Sequence of chain 1.E:
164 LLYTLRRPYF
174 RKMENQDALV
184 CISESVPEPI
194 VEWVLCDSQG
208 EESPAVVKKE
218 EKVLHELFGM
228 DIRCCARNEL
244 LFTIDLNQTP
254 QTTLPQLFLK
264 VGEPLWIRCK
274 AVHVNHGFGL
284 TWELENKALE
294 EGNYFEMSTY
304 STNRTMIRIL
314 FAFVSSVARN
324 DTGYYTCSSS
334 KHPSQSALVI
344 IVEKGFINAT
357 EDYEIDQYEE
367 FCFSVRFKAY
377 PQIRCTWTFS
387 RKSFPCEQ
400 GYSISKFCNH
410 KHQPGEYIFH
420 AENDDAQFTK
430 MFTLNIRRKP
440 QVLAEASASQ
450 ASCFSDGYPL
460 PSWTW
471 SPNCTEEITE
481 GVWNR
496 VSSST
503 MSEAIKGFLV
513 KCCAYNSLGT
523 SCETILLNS

Binding-site contacts:
Ligand atom C2 contacts residue ASN306 of chain 1.E at 2.5 Å.
Ligand atom C5 contacts residue ASN306 of chain 1.E at 3.6 Å.
Ligand atom O7 contacts residue ASN306 of chain 1.E at 4.3 Å.
Ligand atom C3 contacts residue ASN306 of chain 1.E at 3.8 Å.
Ligand atom C1 contacts residue ASN306 of chain 1.E at 1.4 Å.
Ligand atom C4 contacts residue ASN306 of chain 1.E at 4.2 Å.
Ligand atom O5 contacts residue ASN306 of chain 1.E at 2.3 Å (h-bond).
Ligand atom N2 contacts residue ASN306 of chain 1.E at 2.9 Å (h-bond).
Ligand atom C7 contacts residue ASN306 of chain 1.E at 3.9 Å.

This small molecule binds to this protein.
Small molecule (SMILES): CC(=O)N[C@@H]1[C@@H](O)[C@H](O)[C@@H](CO)O[C@H]1O